Sequence of chain 6.A:
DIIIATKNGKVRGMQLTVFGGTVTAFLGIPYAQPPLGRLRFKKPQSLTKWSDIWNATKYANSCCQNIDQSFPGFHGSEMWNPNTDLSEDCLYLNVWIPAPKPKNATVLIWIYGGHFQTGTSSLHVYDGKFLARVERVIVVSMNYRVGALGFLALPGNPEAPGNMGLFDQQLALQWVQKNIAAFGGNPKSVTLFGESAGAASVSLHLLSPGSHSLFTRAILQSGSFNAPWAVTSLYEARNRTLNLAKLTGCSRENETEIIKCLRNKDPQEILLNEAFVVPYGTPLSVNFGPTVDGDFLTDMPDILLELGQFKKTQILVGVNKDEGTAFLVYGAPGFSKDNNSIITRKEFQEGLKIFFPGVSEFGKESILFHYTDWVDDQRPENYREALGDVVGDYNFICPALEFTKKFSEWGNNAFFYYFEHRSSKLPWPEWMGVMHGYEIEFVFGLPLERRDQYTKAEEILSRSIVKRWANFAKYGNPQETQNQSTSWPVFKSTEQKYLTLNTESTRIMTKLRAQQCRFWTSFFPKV

This protein binds this small molecule.
Small molecule (SMILES): CC(=O)N[C@H]1[C@H](O[C@H]2[C@H](O)[C@@H](NC(C)=O)CO[C@@H]2CO[C@H]2O[C@@H](C)[C@@H](O)[C@@H](O)[C@@H]2O)O[C@H](CO)[C@@H](O)[C@@H]1O

Binding-site contacts:
Ligand atom O5 contacts residue ASN341 of chain 6.A at 2.4 Å (h-bond).
Ligand atom C2 contacts residue ASN341 of chain 6.A at 2.5 Å.
Ligand atom C5 contacts residue ASN341 of chain 6.A at 3.6 Å.
Ligand atom C6 contacts residue ASP340 of chain 6.A at 4.1 Å.
Ligand atom C3 contacts residue ASN341 of chain 6.A at 3.8 Å.
Ligand atom C6 contacts residue SER338 of chain 6.A at 3.9 Å.
Ligand atom C5 contacts residue SER338 of chain 6.A at 4.0 Å.
Ligand atom C7 contacts residue GLY336 of chain 6.A at 4.1 Å.
Ligand atom C1 contacts residue GLY336 of chain 6.A at 4.5 Å.
Ligand atom C6 contacts residue PHE337 of chain 6.A at 4.0 Å (hydrophobic).
Ligand atom C6 contacts residue SER338 of chain 6.A at 3.9 Å.
Ligand atom O5 contacts residue SER338 of chain 6.A at 4.3 Å.
Ligand atom C4 contacts residue ASN341 of chain 6.A at 4.3 Å.
Ligand atom O7 contacts residue PRO335 of chain 6.A at 4.0 Å.
Ligand atom C6 contacts residue ASN341 of chain 6.A at 4.2 Å.
Ligand atom C1 contacts residue SER338 of chain 6.A at 4.0 Å.
Ligand atom C8 contacts residue ASN341 of chain 6.A at 2.8 Å.
Ligand atom O7 contacts residue ASN341 of chain 6.A at 3.9 Å.
Ligand atom C3 contacts residue GLY336 of chain 6.A at 4.3 Å.
Ligand atom O7 contacts residue GLY336 of chain 6.A at 3.0 Å (h-bond).
Ligand atom O7 contacts residue PHE337 of chain 6.A at 4.1 Å.
Ligand atom O5 contacts residue SER338 of chain 6.A at 3.6 Å.
Ligand atom C1 contacts residue ASN341 of chain 6.A at 1.4 Å.
Ligand atom C5 contacts residue PHE337 of chain 6.A at 4.4 Å (hydrophobic).
Ligand atom C7 contacts residue ASN341 of chain 6.A at 3.0 Å.
Ligand atom N2 contacts residue ASN341 of chain 6.A at 2.9 Å (h-bond).
Ligand atom C5 contacts residue ASN341 of chain 6.A at 4.3 Å.
Ligand atom O7 contacts residue ASN342 of chain 6.A at 3.8 Å.
Ligand atom O4 contacts residue GLY336 of chain 6.A at 4.4 Å.